Sequence of chain 1.C:
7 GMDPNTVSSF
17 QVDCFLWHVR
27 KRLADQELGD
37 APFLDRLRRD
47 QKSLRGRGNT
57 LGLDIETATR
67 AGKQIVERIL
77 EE

Sequence of chain 1.D:
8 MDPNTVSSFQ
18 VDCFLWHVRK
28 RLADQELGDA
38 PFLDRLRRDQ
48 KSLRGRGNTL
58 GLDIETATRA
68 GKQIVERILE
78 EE

Binding-site contacts:
Ligand atom O contacts residue ARG26 of chain 1.D at 4.4 Å.
Ligand atom N contacts residue SER49 of chain 1.D at 3.6 Å.
Ligand atom O contacts residue ASP46 of chain 1.D at 3.9 Å.
Ligand atom OXT contacts residue ASP46 of chain 1.D at 3.8 Å.
Ligand atom CA contacts residue LEU50 of chain 1.D at 4.1 Å (hydrophobic).
Ligand atom O contacts residue ARG53 of chain 1.D at 4.2 Å.
Ligand atom CA contacts residue ARG53 of chain 1.D at 3.2 Å.
Ligand atom O contacts residue ASP19 of chain 1.D at 4.3 Å.
Ligand atom O contacts residue LEU50 of chain 1.D at 4.3 Å.
Ligand atom N contacts residue ARG53 of chain 1.D at 3.1 Å (salt-bridge).
Ligand atom C contacts residue ASP46 of chain 1.D at 3.9 Å.
Ligand atom CA contacts residue ASP46 of chain 1.D at 4.2 Å.
Ligand atom C contacts residue ARG53 of chain 1.D at 3.9 Å.
Ligand atom N contacts residue ARG42 of chain 1.C at 4.3 Å.
Ligand atom OXT contacts residue ARG42 of chain 1.C at 4.0 Å.
Ligand atom CA contacts residue SER49 of chain 1.D at 3.5 Å.

A small-molecule ligand and the protein it binds are described below.
Small molecule (SMILES): NCC(=O)O